This protein binds this small molecule.
Small molecule (SMILES): CC(=O)N[C@H]1[C@H](O[C@H]2[C@H](O)[C@@H](NC(C)=O)CO[C@@H]2CO)O[C@H](CO)[C@@H](O)[C@@H]1O

Sequence of chain 20.C:
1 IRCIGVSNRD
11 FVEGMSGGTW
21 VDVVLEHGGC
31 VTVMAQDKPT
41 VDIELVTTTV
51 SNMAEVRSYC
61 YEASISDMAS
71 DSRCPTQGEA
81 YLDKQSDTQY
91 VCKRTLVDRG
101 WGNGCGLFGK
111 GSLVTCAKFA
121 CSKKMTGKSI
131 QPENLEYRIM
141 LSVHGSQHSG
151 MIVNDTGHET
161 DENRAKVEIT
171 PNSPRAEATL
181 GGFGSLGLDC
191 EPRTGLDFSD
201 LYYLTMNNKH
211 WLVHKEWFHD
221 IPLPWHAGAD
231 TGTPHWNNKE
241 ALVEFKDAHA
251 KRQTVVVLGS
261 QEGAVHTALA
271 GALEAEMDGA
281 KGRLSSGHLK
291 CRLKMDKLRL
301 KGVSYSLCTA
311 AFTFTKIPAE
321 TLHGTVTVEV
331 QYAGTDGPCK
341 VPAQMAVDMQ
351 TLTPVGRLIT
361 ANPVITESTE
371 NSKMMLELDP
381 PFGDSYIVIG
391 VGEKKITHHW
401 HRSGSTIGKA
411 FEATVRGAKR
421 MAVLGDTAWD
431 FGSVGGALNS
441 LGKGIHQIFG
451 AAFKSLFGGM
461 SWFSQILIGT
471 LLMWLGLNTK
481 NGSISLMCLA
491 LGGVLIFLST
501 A

Binding-site contacts:
Ligand atom N2 contacts residue ASN154 of chain 20.C at 3.2 Å (h-bond).
Ligand atom C7 contacts residue ASN154 of chain 20.C at 2.2 Å.
Ligand atom C8 contacts residue ASN154 of chain 20.C at 2.3 Å.
Ligand atom O7 contacts residue VAL153 of chain 20.C at 4.1 Å.
Ligand atom O5 contacts residue THR156 of chain 20.C at 4.0 Å.
Ligand atom O7 contacts residue ASN154 of chain 20.C at 2.1 Å (h-bond).
Ligand atom C6 contacts residue THR156 of chain 20.C at 3.7 Å.
Ligand atom C1 contacts residue THR156 of chain 20.C at 4.2 Å.
Ligand atom O5 contacts residue ASN154 of chain 20.C at 4.1 Å.
Ligand atom O7 contacts residue GLY150 of chain 20.C at 4.2 Å.
Ligand atom C1 contacts residue ASN154 of chain 20.C at 3.0 Å.
Ligand atom C5 contacts residue THR156 of chain 20.C at 4.1 Å.
Ligand atom C2 contacts residue ASN154 of chain 20.C at 3.6 Å.
Ligand atom O6 contacts residue THR156 of chain 20.C at 2.7 Å (h-bond).